A small-molecule ligand and the protein it binds are described below.
Small molecule (SMILES): [H]/N=C/[C@H](C[C@@H]1CCNC1=O)NC(=O)[C@@H]1[C@@H]2[C@H](CN1C(=O)[C@@H](NC(=O)C(F)(F)F)C(C)(C)C)C2(C)C

Binding-site contacts:
Ligand atom C10 contacts residue GLN188 of chain 1.A at 3.5 Å.
Ligand atom O1 contacts residue HIS171 of chain 1.A at 3.5 Å.
Ligand atom O1 contacts residue GLU165 of chain 1.A at 3.5 Å.
Ligand atom C8 contacts residue GLU165 of chain 1.A at 3.5 Å.
Ligand atom C19 contacts residue ASP186 of chain 1.A at 3.8 Å.
Ligand atom N5 contacts residue GLY142 of chain 1.A at 3.5 Å (h-bond).
Ligand atom C4 contacts residue CYS144 of chain 1.A at 3.4 Å (hydrophobic).
Ligand atom F3 contacts residue LEU166 of chain 1.A at 3.6 Å.
Ligand atom F3 contacts residue MET164 of chain 1.A at 3.0 Å.
Ligand atom C12 contacts residue HIS40 of chain 1.A at 3.8 Å.
Ligand atom N5 contacts residue SER143 of chain 1.A at 3.5 Å (h-bond).
Ligand atom C22 contacts residue GLU165 of chain 1.A at 3.4 Å.
Ligand atom N2 contacts residue GLU165 of chain 1.A at 3.0 Å (salt-bridge).
Ligand atom N5 contacts residue CYS144 of chain 1.A at 2.8 Å (h-bond).
Ligand atom O4 contacts residue GLN188 of chain 1.A at 3.5 Å.
Ligand atom N4 contacts residue GLU165 of chain 1.A at 2.9 Å (salt-bridge).
Ligand atom C6 contacts residue ASN141 of chain 1.A at 3.4 Å.
Ligand atom F3 contacts residue GLU165 of chain 1.A at 2.9 Å.
Ligand atom C4 contacts residue SER143 of chain 1.A at 3.7 Å.
Ligand atom F1 contacts residue PRO167 of chain 1.A at 3.6 Å.
Ligand atom N2 contacts residue PHE139 of chain 1.A at 3.6 Å.
Ligand atom O3 contacts residue GLU165 of chain 1.A at 2.9 Å (salt-bridge).
Ligand atom C21 contacts residue GLU165 of chain 1.A at 3.6 Å.
Ligand atom C19 contacts residue HIS40 of chain 1.A at 3.6 Å.
Ligand atom F2 contacts residue GLN191 of chain 1.A at 3.5 Å.
Ligand atom O1 contacts residue PHE139 of chain 1.A at 3.6 Å.
Ligand atom N1 contacts residue HIS163 of chain 1.A at 2.9 Å (h-bond).
Ligand atom C7 contacts residue ASN141 of chain 1.A at 3.6 Å.
Ligand atom C22 contacts residue MET164 of chain 1.A at 3.7 Å (hydrophobic).
Ligand atom C2 contacts residue CYS144 of chain 1.A at 2.8 Å (hydrophobic).
Ligand atom C3 contacts residue CYS144 of chain 1.A at 1.8 Å (hydrophobic).
Ligand atom F2 contacts residue MET164 of chain 1.A at 3.6 Å.
Ligand atom C23 contacts residue GLU165 of chain 1.A at 3.4 Å.
Ligand atom C9 contacts residue HIS163 of chain 1.A at 3.4 Å.
Ligand atom C1 contacts residue HIS163 of chain 1.A at 3.6 Å.
Ligand atom F1 contacts residue GLU165 of chain 1.A at 3.2 Å.
Ligand atom O3 contacts residue MET164 of chain 1.A at 3.3 Å.
Ligand atom N1 contacts residue CYS144 of chain 1.A at 3.0 Å (h-bond).
Ligand atom F2 contacts residue THR189 of chain 1.A at 3.0 Å.
Ligand atom O1 contacts residue HIS162 of chain 1.A at 2.8 Å (h-bond).

Sequence of chain 1.A:
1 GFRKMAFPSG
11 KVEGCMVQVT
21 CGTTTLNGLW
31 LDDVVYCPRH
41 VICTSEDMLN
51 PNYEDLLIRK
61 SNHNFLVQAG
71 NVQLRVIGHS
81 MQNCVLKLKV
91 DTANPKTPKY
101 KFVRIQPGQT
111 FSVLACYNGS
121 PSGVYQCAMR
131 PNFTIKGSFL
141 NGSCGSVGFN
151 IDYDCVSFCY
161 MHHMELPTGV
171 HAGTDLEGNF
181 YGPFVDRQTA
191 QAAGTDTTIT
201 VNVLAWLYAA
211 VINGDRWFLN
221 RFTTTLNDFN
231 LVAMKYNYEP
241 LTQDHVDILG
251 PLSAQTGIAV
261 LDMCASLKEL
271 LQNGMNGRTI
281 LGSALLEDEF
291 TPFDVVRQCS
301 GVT